Sequence of chain 3.A:
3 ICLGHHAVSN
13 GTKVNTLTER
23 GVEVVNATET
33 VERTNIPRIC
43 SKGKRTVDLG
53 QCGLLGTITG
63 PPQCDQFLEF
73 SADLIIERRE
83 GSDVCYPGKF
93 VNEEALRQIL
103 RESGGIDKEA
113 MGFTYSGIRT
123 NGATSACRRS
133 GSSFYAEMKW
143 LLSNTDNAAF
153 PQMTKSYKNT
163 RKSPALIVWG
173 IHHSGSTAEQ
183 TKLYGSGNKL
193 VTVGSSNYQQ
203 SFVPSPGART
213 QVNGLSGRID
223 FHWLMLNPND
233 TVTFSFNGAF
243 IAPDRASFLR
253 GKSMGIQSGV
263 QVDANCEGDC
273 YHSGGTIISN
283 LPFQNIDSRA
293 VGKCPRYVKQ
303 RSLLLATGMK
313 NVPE

Binding-site contacts:
Ligand atom N2 contacts residue ASN28 of chain 3.A at 2.9 Å (h-bond).
Ligand atom O5 contacts residue THR309 of chain 3.A at 4.1 Å.
Ligand atom O5 contacts residue ALA29 of chain 3.A at 4.1 Å.
Ligand atom C2 contacts residue ASN28 of chain 3.A at 2.5 Å.
Ligand atom C4 contacts residue ASN28 of chain 3.A at 4.2 Å.
Ligand atom C3 contacts residue ASN28 of chain 3.A at 3.8 Å.
Ligand atom C1 contacts residue ASN28 of chain 3.A at 1.4 Å.
Ligand atom C1 contacts residue THR309 of chain 3.A at 4.4 Å.
Ligand atom C7 contacts residue ASN28 of chain 3.A at 3.1 Å.
Ligand atom C8 contacts residue ASN28 of chain 3.A at 4.3 Å.
Ligand atom O5 contacts residue ASN28 of chain 3.A at 2.4 Å (h-bond).
Ligand atom O7 contacts residue ASN28 of chain 3.A at 3.0 Å (h-bond).
Ligand atom O6 contacts residue THR30 of chain 3.A at 3.9 Å.
Ligand atom C6 contacts residue THR30 of chain 3.A at 3.6 Å.
Ligand atom C5 contacts residue ASN28 of chain 3.A at 3.7 Å.

The small molecule below binds the protein below.
Small molecule (SMILES): CC(=O)N[C@@H]1[C@@H](O)[C@H](O)[C@@H](CO)O[C@H]1O